A protein and the small-molecule ligand that binds it are described below.
Small molecule (SMILES): CC(=O)N[C@@H]1[C@@H](O)[C@H](O[C@H]2[C@H](O)[C@@H](NC(C)=O)CO[C@@H]2CO)[C@@H](CO)O[C@H]1O

Binding-site contacts:
Ligand atom C5 contacts residue ASN76 of chain 1.D at 3.6 Å.
Ligand atom C1 contacts residue ASN76 of chain 1.D at 1.4 Å.
Ligand atom C8 contacts residue ASP75 of chain 1.D at 4.2 Å.
Ligand atom O5 contacts residue ASN76 of chain 1.D at 2.3 Å (h-bond).
Ligand atom C4 contacts residue ASN76 of chain 1.D at 4.2 Å.
Ligand atom C7 contacts residue ASN76 of chain 1.D at 3.6 Å.
Ligand atom C3 contacts residue ASN76 of chain 1.D at 3.8 Å.
Ligand atom C2 contacts residue ASN76 of chain 1.D at 2.5 Å.
Ligand atom O6 contacts residue ASN76 of chain 1.D at 4.4 Å.
Ligand atom O7 contacts residue ASN76 of chain 1.D at 3.9 Å.
Ligand atom N2 contacts residue ASN76 of chain 1.D at 2.9 Å (h-bond).

Sequence of chain 1.D:
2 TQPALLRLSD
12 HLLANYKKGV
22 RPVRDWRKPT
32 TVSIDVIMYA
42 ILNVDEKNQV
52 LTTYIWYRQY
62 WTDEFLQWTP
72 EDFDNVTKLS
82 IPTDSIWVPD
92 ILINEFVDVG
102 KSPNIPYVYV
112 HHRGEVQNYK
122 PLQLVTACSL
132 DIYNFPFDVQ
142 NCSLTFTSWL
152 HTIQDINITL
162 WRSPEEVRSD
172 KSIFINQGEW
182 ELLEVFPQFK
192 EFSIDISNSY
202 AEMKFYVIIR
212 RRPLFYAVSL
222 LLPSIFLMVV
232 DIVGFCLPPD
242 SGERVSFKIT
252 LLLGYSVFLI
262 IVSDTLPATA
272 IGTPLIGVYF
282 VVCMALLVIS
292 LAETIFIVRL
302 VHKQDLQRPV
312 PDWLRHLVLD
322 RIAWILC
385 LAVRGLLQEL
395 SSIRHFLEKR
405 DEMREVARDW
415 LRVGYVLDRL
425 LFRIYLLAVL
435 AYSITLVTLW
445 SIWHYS